Binding-site contacts:
Ligand atom O2S contacts residue LYS195 of chain 1.A at 3.0 Å (salt-bridge).
Ligand atom O4S contacts residue SER73 of chain 1.B at 3.0 Å (h-bond).
Ligand atom O3S contacts residue ARG74 of chain 1.B at 3.9 Å.
Ligand atom S1 contacts residue SER193 of chain 1.A at 3.6 Å.
Ligand atom O1S contacts residue LYS195 of chain 1.A at 4.0 Å.
Ligand atom O3S contacts residue SER73 of chain 1.B at 3.3 Å.
Ligand atom S1 contacts residue LYS195 of chain 1.A at 3.9 Å.
Ligand atom C2 contacts residue ASN22 of chain 1.B at 3.8 Å.
Ligand atom O1S contacts residue MET113 of chain 1.A at 3.7 Å.
Ligand atom O1 contacts residue ASP71 of chain 1.B at 3.6 Å.
Ligand atom S2 contacts residue ARG21 of chain 1.A at 3.8 Å.
Ligand atom O2S contacts residue ARG194 of chain 1.A at 3.1 Å.
Ligand atom O3 contacts residue ASN22 of chain 1.B at 2.7 Å (h-bond).
Ligand atom O4S contacts residue ARG21 of chain 1.A at 3.2 Å.
Ligand atom O1S contacts residue LYS23 of chain 1.B at 3.8 Å.
Ligand atom C6 contacts residue SER73 of chain 1.B at 3.7 Å.
Ligand atom C1 contacts residue ASN22 of chain 1.B at 3.9 Å.
Ligand atom O2S contacts residue SER193 of chain 1.A at 3.0 Å (h-bond).
Ligand atom C3 contacts residue ARG21 of chain 1.A at 3.8 Å.
Ligand atom O3 contacts residue ARG21 of chain 1.A at 2.6 Å (salt-bridge).
Ligand atom O2S contacts residue SER73 of chain 1.B at 3.7 Å.
Ligand atom O3S contacts residue PRO24 of chain 1.B at 3.4 Å.
Ligand atom N2 contacts residue SER193 of chain 1.A at 3.3 Å (h-bond).
Ligand atom O5 contacts residue ASN22 of chain 1.B at 3.7 Å.
Ligand atom O6B contacts residue LYS115 of chain 1.A at 3.5 Å (salt-bridge).
Ligand atom O5S contacts residue ASN22 of chain 1.A at 3.0 Å (h-bond).
Ligand atom O3S contacts residue LYS195 of chain 1.A at 3.7 Å.
Ligand atom O2S contacts residue ARG74 of chain 1.B at 3.3 Å (salt-bridge).
Ligand atom O5S contacts residue ILE75 of chain 1.B at 3.1 Å.
Ligand atom O1S contacts residue ARG194 of chain 1.A at 3.8 Å.
Ligand atom O2S contacts residue ARG194 of chain 1.A at 3.7 Å.
Ligand atom C3 contacts residue ASN22 of chain 1.B at 3.2 Å.
Ligand atom O1S contacts residue ASN22 of chain 1.B at 3.0 Å.
Ligand atom O6S contacts residue ARG21 of chain 1.A at 3.2 Å.
Ligand atom S2 contacts residue ILE75 of chain 1.B at 3.9 Å.
Ligand atom C6 contacts residue ARG21 of chain 1.A at 3.8 Å.
Ligand atom O1S contacts residue ASN22 of chain 1.B at 3.8 Å.
Ligand atom O1S contacts residue ARG21 of chain 1.B at 3.6 Å (salt-bridge).
Ligand atom O2S contacts residue ASN192 of chain 1.A at 3.0 Å (h-bond).
Ligand atom O2S contacts residue ILE75 of chain 1.B at 3.9 Å.

Sequence of chain 1.B:
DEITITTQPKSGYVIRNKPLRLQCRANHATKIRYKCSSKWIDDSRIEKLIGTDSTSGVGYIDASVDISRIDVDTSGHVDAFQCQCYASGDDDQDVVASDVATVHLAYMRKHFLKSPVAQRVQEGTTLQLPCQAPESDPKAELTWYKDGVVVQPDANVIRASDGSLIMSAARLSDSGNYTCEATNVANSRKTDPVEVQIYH

Sequence of chain 1.A:
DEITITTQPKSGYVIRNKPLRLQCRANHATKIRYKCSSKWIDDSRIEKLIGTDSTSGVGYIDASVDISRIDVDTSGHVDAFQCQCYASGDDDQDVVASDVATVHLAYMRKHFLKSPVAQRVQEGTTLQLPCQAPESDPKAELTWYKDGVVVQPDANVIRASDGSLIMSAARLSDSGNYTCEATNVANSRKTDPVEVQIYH

The small molecule below binds the protein below.
Small molecule (SMILES): O=C(O)C1=C[C@H](O)[C@@H](OS(=O)(=O)O)[C@H](O[C@H]2[C@H](O)[C@@H](NS(=O)(=O)O)[C@@H](O[C@H]3[C@H](O)[C@@H](OS(=O)(=O)O)[C@H](O[C@H]4[C@H](O)[C@@H](NS(=O)(=O)O)[C@@H](O)O[C@@H]4COS(=O)(=O)O)O[C@H]3C(=O)O)O[C@@H]2COS(=O)(=O)O)O1